Binding-site contacts:
Ligand atom C5 contacts residue ASN65 of chain 1.A at 3.7 Å.
Ligand atom C8 contacts residue ILE388 of chain 1.A at 3.6 Å (hydrophobic).
Ligand atom C7 contacts residue TRP356 of chain 1.A at 3.8 Å (hydrophobic).
Ligand atom O5 contacts residue TRP356 of chain 1.A at 4.2 Å.
Ligand atom C1 contacts residue TRP356 of chain 1.A at 3.6 Å (hydrophobic).
Ligand atom C5 contacts residue TRP356 of chain 1.A at 3.8 Å (hydrophobic).
Ligand atom O7 contacts residue ILE388 of chain 1.A at 3.9 Å.
Ligand atom C7 contacts residue ILE388 of chain 1.A at 4.3 Å (hydrophobic).
Ligand atom O7 contacts residue TRP356 of chain 1.A at 3.3 Å.
Ligand atom C1 contacts residue ASN65 of chain 1.A at 1.4 Å.
Ligand atom C2 contacts residue TRP356 of chain 1.A at 4.2 Å (hydrophobic).
Ligand atom C3 contacts residue ASN65 of chain 1.A at 3.9 Å.
Ligand atom C4 contacts residue TRP356 of chain 1.A at 4.3 Å (hydrophobic).
Ligand atom C3 contacts residue TRP356 of chain 1.A at 4.0 Å (hydrophobic).
Ligand atom O6 contacts residue ASP66 of chain 1.A at 4.4 Å.
Ligand atom C7 contacts residue ASN65 of chain 1.A at 3.3 Å.
Ligand atom O3 contacts residue PHE385 of chain 1.B at 3.9 Å.
Ligand atom O7 contacts residue ASN65 of chain 1.A at 2.6 Å (h-bond).
Ligand atom N2 contacts residue ASN65 of chain 1.A at 3.2 Å (h-bond).
Ligand atom O2 contacts residue ASP66 of chain 1.A at 4.2 Å.
Ligand atom C4 contacts residue ASN65 of chain 1.A at 4.3 Å.
Ligand atom C8 contacts residue TRP356 of chain 1.A at 4.0 Å (hydrophobic).
Ligand atom O4 contacts residue TRP356 of chain 1.A at 4.0 Å.
Ligand atom O5 contacts residue ASN65 of chain 1.A at 2.4 Å (h-bond).
Ligand atom O2 contacts residue ASN65 of chain 1.A at 4.2 Å.
Ligand atom N2 contacts residue TRP356 of chain 1.A at 3.9 Å.
Ligand atom C2 contacts residue ASN65 of chain 1.A at 2.5 Å.

This small molecule binds to this protein.
Small molecule (SMILES): CC(=O)N[C@H]1[C@H](O[C@H]2[C@H](O)[C@@H](NC(C)=O)CO[C@@H]2CO[C@H]2O[C@@H](C)[C@@H](O)[C@@H](O)[C@@H]2O)O[C@H](CO)[C@@H](O[C@@H]2O[C@H](CO)[C@@H](O)[C@H](O)[C@@H]2O)[C@@H]1O

Sequence of chain 1.B:
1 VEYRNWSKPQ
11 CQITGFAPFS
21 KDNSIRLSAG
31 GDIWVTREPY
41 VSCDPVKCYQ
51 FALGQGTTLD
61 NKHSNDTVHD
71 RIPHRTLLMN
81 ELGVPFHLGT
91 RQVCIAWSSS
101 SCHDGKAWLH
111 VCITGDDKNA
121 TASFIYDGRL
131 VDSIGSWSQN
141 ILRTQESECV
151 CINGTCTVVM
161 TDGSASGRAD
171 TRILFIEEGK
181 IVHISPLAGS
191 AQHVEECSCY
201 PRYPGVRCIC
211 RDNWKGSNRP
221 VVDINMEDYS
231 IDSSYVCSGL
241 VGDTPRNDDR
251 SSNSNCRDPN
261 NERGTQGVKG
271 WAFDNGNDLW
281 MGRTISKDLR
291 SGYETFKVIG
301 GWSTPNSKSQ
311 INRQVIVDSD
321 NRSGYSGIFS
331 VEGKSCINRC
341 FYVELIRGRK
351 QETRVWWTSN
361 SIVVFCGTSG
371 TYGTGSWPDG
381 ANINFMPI

Sequence of chain 1.A:
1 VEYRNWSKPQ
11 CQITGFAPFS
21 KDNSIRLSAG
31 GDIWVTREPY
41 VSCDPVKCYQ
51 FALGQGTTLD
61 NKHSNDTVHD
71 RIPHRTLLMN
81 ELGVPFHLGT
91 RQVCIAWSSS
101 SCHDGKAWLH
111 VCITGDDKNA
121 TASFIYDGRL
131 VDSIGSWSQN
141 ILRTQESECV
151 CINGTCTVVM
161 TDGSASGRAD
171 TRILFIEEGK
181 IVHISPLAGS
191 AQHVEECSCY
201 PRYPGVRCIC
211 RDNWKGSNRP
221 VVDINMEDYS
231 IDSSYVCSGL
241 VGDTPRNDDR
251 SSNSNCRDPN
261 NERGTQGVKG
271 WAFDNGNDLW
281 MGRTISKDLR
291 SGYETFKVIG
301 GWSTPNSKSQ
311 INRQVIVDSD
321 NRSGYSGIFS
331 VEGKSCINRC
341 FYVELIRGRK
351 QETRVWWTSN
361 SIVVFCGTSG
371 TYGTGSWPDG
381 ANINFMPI